The small molecule below binds the protein below.
Small molecule (SMILES): N#C[Fe](C#N)(C#[O+])O[Ni]

Binding-site contacts:
Ligand atom NI contacts residue CYS64 of chain 1.B at 2.6 Å.
Ligand atom O4 contacts residue CYS558 of chain 1.B at 3.1 Å (h-bond).
Ligand atom C3 contacts residue PRO509 of chain 1.B at 3.6 Å (hydrophobic).
Ligand atom N3 contacts residue SER510 of chain 1.B at 2.9 Å (h-bond).
Ligand atom C1 contacts residue HIS68 of chain 1.B at 3.5 Å.
Ligand atom FE contacts residue CYS558 of chain 1.B at 2.4 Å.
Ligand atom C1 contacts residue PRO509 of chain 1.B at 3.9 Å (hydrophobic).
Ligand atom O1 contacts residue ALA485 of chain 1.B at 3.6 Å.
Ligand atom N3 contacts residue PRO509 of chain 1.B at 3.5 Å.
Ligand atom O1 contacts residue VAL508 of chain 1.B at 3.4 Å.
Ligand atom NI contacts residue CYS555 of chain 1.B at 2.2 Å.
Ligand atom C1 contacts residue CYS558 of chain 1.B at 2.9 Å (hydrophobic).
Ligand atom C3 contacts residue VAL508 of chain 1.B at 3.8 Å (hydrophobic).
Ligand atom N3 contacts residue VAL508 of chain 1.B at 3.9 Å.
Ligand atom O4 contacts residue CYS64 of chain 1.B at 2.7 Å (h-bond).
Ligand atom NI contacts residue CYS558 of chain 1.B at 2.6 Å.
Ligand atom C3 contacts residue SER510 of chain 1.B at 3.9 Å.
Ligand atom C2 contacts residue CYS64 of chain 1.B at 3.0 Å (hydrophobic).
Ligand atom C1 contacts residue CYS64 of chain 1.B at 3.1 Å (hydrophobic).
Ligand atom O1 contacts residue HIS68 of chain 1.B at 3.4 Å (h-bond).
Ligand atom O1 contacts residue PRO509 of chain 1.B at 3.5 Å.
Ligand atom N2 contacts residue CYS64 of chain 1.B at 3.4 Å.
Ligand atom C1 contacts residue VAL508 of chain 1.B at 3.6 Å (hydrophobic).
Ligand atom NI contacts residue CYS61 of chain 1.B at 2.3 Å.
Ligand atom N2 contacts residue ALA485 of chain 1.B at 3.4 Å.
Ligand atom O4 contacts residue CYS555 of chain 1.B at 3.1 Å.
Ligand atom C3 contacts residue CYS558 of chain 1.B at 3.0 Å (hydrophobic).
Ligand atom N3 contacts residue CYS558 of chain 1.B at 3.4 Å.
Ligand atom O1 contacts residue CYS558 of chain 1.B at 3.8 Å.
Ligand atom N2 contacts residue PRO486 of chain 1.B at 3.3 Å.
Ligand atom FE contacts residue CYS64 of chain 1.B at 2.3 Å.
Ligand atom C2 contacts residue ARG487 of chain 1.B at 3.5 Å.
Ligand atom N3 contacts residue ARG487 of chain 1.B at 3.6 Å.
Ligand atom O1 contacts residue LEU490 of chain 1.B at 3.7 Å.
Ligand atom C3 contacts residue ARG487 of chain 1.B at 3.5 Å.
Ligand atom N2 contacts residue ARG487 of chain 1.B at 2.8 Å (salt-bridge).
Ligand atom C1 contacts residue VAL67 of chain 1.B at 3.7 Å (hydrophobic).
Ligand atom C2 contacts residue ALA485 of chain 1.B at 3.8 Å (hydrophobic).
Ligand atom O4 contacts residue ARG487 of chain 1.B at 3.1 Å.
Ligand atom O1 contacts residue VAL67 of chain 1.B at 3.5 Å.

Sequence of chain 1.B:
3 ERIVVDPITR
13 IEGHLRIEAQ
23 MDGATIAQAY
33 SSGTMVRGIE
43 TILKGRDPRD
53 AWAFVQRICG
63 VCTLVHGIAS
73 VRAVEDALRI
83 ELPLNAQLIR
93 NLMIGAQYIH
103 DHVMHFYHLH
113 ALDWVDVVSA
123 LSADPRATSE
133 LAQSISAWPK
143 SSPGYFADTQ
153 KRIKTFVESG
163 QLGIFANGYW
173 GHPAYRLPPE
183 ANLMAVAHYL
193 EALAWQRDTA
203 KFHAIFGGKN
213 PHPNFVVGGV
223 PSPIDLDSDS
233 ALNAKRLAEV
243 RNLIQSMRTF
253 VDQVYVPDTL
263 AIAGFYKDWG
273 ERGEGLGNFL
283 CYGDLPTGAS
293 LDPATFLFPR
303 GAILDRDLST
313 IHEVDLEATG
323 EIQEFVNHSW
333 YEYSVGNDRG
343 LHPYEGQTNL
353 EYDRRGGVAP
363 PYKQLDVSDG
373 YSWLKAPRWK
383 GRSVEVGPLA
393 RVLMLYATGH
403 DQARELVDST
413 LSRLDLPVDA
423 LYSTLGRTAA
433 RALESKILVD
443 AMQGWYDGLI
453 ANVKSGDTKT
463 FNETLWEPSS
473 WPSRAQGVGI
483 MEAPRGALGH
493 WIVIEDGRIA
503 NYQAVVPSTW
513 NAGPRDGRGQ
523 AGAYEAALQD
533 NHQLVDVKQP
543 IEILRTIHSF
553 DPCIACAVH